Sequence of chain 1.A:
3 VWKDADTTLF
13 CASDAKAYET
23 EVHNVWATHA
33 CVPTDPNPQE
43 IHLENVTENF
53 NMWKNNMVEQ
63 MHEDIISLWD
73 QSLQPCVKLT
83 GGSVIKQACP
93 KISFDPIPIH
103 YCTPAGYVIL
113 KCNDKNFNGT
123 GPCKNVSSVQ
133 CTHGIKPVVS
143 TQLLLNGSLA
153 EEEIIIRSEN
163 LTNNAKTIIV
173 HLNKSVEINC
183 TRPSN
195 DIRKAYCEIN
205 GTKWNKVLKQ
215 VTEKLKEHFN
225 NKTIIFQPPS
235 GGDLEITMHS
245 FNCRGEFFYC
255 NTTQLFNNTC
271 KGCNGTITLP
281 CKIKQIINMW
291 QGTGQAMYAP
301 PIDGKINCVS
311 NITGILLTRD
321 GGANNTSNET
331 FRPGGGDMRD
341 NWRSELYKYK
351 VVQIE

This small molecule binds to this protein.
Small molecule (SMILES): O=C(O)CN1CCN(C(=O)N2C[C@H](CO)C[C@H](C(=O)Nc3ccc(Cl)c(F)c3)C2)CC1

Binding-site contacts:
Ligand atom C12 contacts residue MET289 of chain 1.A at 3.6 Å (hydrophobic).
Ligand atom C06 contacts residue THR293 of chain 1.A at 3.2 Å.
Ligand atom C22 contacts residue ASN288 of chain 1.A at 3.1 Å.
Ligand atom C15 contacts residue ASN288 of chain 1.A at 3.1 Å.
Ligand atom N14 contacts residue GLU239 of chain 1.A at 3.4 Å.
Ligand atom C15 contacts residue TRP290 of chain 1.A at 4.0 Å (hydrophobic).
Ligand atom C23 contacts residue ASN288 of chain 1.A at 3.9 Å.
Ligand atom N14 contacts residue ASN288 of chain 1.A at 2.3 Å (h-bond).
Ligand atom O13 contacts residue TRP290 of chain 1.A at 3.6 Å.
Ligand atom F18 contacts residue MET338 of chain 1.A at 3.8 Å.
Ligand atom C23 contacts residue GLU239 of chain 1.A at 3.8 Å.
Ligand atom F18 contacts residue SER142 of chain 1.A at 3.6 Å.
Ligand atom C08 contacts residue MET289 of chain 1.A at 3.8 Å (hydrophobic).
Ligand atom C11 contacts residue ASN288 of chain 1.A at 3.5 Å.
Ligand atom C12 contacts residue TRP290 of chain 1.A at 3.8 Å (hydrophobic).
Ligand atom C24 contacts residue ASN288 of chain 1.A at 3.9 Å.
Ligand atom O1 contacts residue ARG339 of chain 1.A at 4.0 Å.
Ligand atom O13 contacts residue GLY336 of chain 1.A at 3.8 Å.
Ligand atom C25 contacts residue ASP237 of chain 1.A at 3.4 Å.
Ligand atom C06 contacts residue GLY292 of chain 1.A at 3.4 Å.
Ligand atom N14 contacts residue MET289 of chain 1.A at 3.6 Å (h-bond).
Ligand atom C15 contacts residue GLU239 of chain 1.A at 3.5 Å.
Ligand atom N09 contacts residue MET289 of chain 1.A at 3.8 Å.
Ligand atom N14 contacts residue TRP290 of chain 1.A at 3.8 Å.
Ligand atom C29 contacts residue TRP290 of chain 1.A at 3.1 Å (hydrophobic).
Ligand atom O31 contacts residue ASP337 of chain 1.A at 3.9 Å.
Ligand atom C29 contacts residue MET289 of chain 1.A at 3.6 Å (hydrophobic).
Ligand atom O26 contacts residue ASP237 of chain 1.A at 3.3 Å (salt-bridge).
Ligand atom C11 contacts residue MET289 of chain 1.A at 3.2 Å (hydrophobic).
Ligand atom N07 contacts residue MET289 of chain 1.A at 3.7 Å.
Ligand atom CL1 contacts residue PHE245 of chain 1.A at 3.8 Å.
Ligand atom C22 contacts residue GLU239 of chain 1.A at 3.8 Å.
Ligand atom F18 contacts residue SER244 of chain 1.A at 3.8 Å.
Ligand atom F18 contacts residue VAL141 of chain 1.A at 4.0 Å.
Ligand atom C12 contacts residue ASN288 of chain 1.A at 3.3 Å.
Ligand atom C30 contacts residue TRP290 of chain 1.A at 3.3 Å (hydrophobic).
Ligand atom C10 contacts residue MET289 of chain 1.A at 3.7 Å (hydrophobic).
Ligand atom CL1 contacts residue PHE251 of chain 1.A at 3.6 Å.
Ligand atom C16 contacts residue GLU239 of chain 1.A at 3.9 Å.
Ligand atom F18 contacts residue THR143 of chain 1.A at 3.5 Å.